Sequence of chain 1.B:
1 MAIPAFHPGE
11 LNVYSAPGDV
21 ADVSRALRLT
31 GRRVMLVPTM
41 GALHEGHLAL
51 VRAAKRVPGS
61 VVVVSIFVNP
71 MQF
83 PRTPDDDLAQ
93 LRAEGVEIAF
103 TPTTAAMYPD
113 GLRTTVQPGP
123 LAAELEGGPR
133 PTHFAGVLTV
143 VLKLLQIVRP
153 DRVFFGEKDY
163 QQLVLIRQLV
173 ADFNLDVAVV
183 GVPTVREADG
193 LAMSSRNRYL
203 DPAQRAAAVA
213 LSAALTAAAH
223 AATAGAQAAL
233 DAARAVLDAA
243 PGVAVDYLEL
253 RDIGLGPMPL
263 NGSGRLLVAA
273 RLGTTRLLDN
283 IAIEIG

A protein and the small-molecule ligand that binds it are described below.
Small molecule (SMILES): NCCC(=O)O

Binding-site contacts:
Ligand atom CB contacts residue VAL142 of chain 1.B at 3.8 Å (hydrophobic).
Ligand atom CA contacts residue VAL139 of chain 1.B at 4.0 Å (hydrophobic).
Ligand atom N contacts residue ASN69 of chain 1.B at 4.2 Å.
Ligand atom C contacts residue GLN164 of chain 1.B at 3.6 Å.
Ligand atom OXT contacts residue GLN164 of chain 1.B at 4.0 Å.
Ligand atom N contacts residue VAL142 of chain 1.B at 3.5 Å.
Ligand atom OXT contacts residue PRO38 of chain 1.B at 4.2 Å.
Ligand atom CB contacts residue VAL143 of chain 1.B at 4.2 Å (hydrophobic).
Ligand atom CA contacts residue GLN164 of chain 1.B at 4.1 Å.
Ligand atom CB contacts residue GLN72 of chain 1.B at 3.9 Å.
Ligand atom O contacts residue GLN164 of chain 1.B at 3.1 Å (h-bond).
Ligand atom CA contacts residue GLN72 of chain 1.B at 4.3 Å.
Ligand atom CA contacts residue VAL143 of chain 1.B at 4.0 Å (hydrophobic).
Ligand atom O contacts residue GLN72 of chain 1.B at 2.8 Å (h-bond).
Ligand atom C contacts residue GLN72 of chain 1.B at 3.8 Å.
Ligand atom N contacts residue GLN72 of chain 1.B at 2.6 Å (h-bond).
Ligand atom O contacts residue VAL139 of chain 1.B at 4.3 Å.
Ligand atom OXT contacts residue MET40 of chain 1.B at 4.5 Å.
Ligand atom N contacts residue MET40 of chain 1.B at 3.8 Å.
Ligand atom CA contacts residue PHE157 of chain 1.B at 4.3 Å (hydrophobic).
Ligand atom O contacts residue MET40 of chain 1.B at 4.4 Å.